This protein binds this small molecule.
Small molecule (SMILES): CC(=O)N[C@@H]1[C@@H](O)[C@H](O)[C@@H](CO)O[C@H]1O

Sequence of chain 1.D:
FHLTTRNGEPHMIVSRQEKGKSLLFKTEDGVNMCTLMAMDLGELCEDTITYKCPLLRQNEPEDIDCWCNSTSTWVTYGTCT

Binding-site contacts:
Ligand atom C2 contacts residue VAL31 of chain 1.D at 4.0 Å (hydrophobic).
Ligand atom O1 contacts residue ASN69 of chain 1.D at 2.1 Å (h-bond).
Ligand atom O7 contacts residue ASN69 of chain 1.D at 3.8 Å.
Ligand atom C4 contacts residue VAL31 of chain 1.D at 3.8 Å (hydrophobic).
Ligand atom O4 contacts residue NAG1 of chain 1.X at 3.0 Å.
Ligand atom C6 contacts residue ASN69 of chain 1.D at 4.4 Å.
Ligand atom O4 contacts residue VAL31 of chain 1.D at 3.3 Å.
Ligand atom C3 contacts residue NAG1 of chain 1.X at 3.7 Å.
Ligand atom C6 contacts residue LEU24 of chain 1.D at 4.5 Å (hydrophobic).
Ligand atom C7 contacts residue SER70 of chain 1.D at 4.4 Å.
Ligand atom C8 contacts residue SER70 of chain 1.D at 3.7 Å.
Ligand atom O5 contacts residue MET33 of chain 1.D at 4.2 Å.
Ligand atom O1 contacts residue VAL31 of chain 1.D at 3.4 Å (h-bond).
Ligand atom O1 contacts residue SER70 of chain 1.D at 4.2 Å.
Ligand atom C5 contacts residue NAG1 of chain 1.X at 4.4 Å.
Ligand atom C6 contacts residue NAG1 of chain 1.X at 4.3 Å.
Ligand atom C2 contacts residue ASN69 of chain 1.D at 4.2 Å.
Ligand atom C1 contacts residue ASN69 of chain 1.D at 2.7 Å.
Ligand atom C5 contacts residue MET33 of chain 1.D at 3.7 Å (hydrophobic).
Ligand atom O6 contacts residue NAG1 of chain 1.X at 3.0 Å.
Ligand atom O5 contacts residue ASN69 of chain 1.D at 2.8 Å (h-bond).
Ligand atom N2 contacts residue ASN69 of chain 1.D at 4.3 Å.
Ligand atom O3 contacts residue NAG1 of chain 1.X at 2.6 Å (h-bond).
Ligand atom C3 contacts residue VAL31 of chain 1.D at 3.0 Å (hydrophobic).
Ligand atom C5 contacts residue VAL31 of chain 1.D at 4.2 Å (hydrophobic).
Ligand atom C4 contacts residue NAG1 of chain 1.X at 3.2 Å.
Ligand atom C5 contacts residue ASN69 of chain 1.D at 3.7 Å.
Ligand atom O3 contacts residue VAL31 of chain 1.D at 3.6 Å.
Ligand atom O1 contacts residue MET33 of chain 1.D at 3.9 Å.
Ligand atom C8 contacts residue ARG57 of chain 1.D at 4.2 Å.
Ligand atom C6 contacts residue MET33 of chain 1.D at 3.5 Å (hydrophobic).
Ligand atom C7 contacts residue ASN69 of chain 1.D at 3.8 Å.
Ligand atom C8 contacts residue ASN69 of chain 1.D at 3.4 Å.
Ligand atom C1 contacts residue VAL31 of chain 1.D at 4.3 Å (hydrophobic).
Ligand atom N2 contacts residue VAL31 of chain 1.D at 4.0 Å.